A protein and the small-molecule ligand that binds it are described below.
Small molecule (SMILES): CC(=O)N[C@@H]1[C@@H](O)[C@H](O)[C@@H](CO)O[C@H]1O

Sequence of chain 2.A:
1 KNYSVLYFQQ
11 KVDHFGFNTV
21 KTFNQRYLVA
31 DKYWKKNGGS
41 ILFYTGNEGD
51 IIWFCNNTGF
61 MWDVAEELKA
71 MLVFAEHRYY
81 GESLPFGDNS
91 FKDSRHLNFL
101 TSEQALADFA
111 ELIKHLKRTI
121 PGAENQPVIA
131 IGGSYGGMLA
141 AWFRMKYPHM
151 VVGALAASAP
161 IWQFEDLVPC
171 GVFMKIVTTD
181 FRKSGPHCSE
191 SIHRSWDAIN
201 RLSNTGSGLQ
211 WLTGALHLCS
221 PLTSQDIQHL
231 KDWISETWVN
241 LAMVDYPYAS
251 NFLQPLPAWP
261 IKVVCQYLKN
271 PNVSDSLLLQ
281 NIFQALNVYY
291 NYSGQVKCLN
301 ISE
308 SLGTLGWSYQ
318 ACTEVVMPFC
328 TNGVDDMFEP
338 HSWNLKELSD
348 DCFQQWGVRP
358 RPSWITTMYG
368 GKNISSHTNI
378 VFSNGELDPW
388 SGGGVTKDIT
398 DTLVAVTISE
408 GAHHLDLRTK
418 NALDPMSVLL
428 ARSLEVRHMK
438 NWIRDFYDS

Binding-site contacts:
Ligand atom C7 contacts residue ILE52 of chain 2.A at 4.2 Å (hydrophobic).
Ligand atom C8 contacts residue TRP53 of chain 2.A at 3.9 Å (hydrophobic).
Ligand atom C8 contacts residue ASP50 of chain 2.A at 4.3 Å.
Ligand atom O6 contacts residue ASN56 of chain 2.A at 4.4 Å.
Ligand atom O7 contacts residue ASN56 of chain 2.A at 3.2 Å (h-bond).
Ligand atom N2 contacts residue ASN56 of chain 2.A at 3.2 Å (h-bond).
Ligand atom C1 contacts residue ASN56 of chain 2.A at 1.4 Å.
Ligand atom C7 contacts residue ASN56 of chain 2.A at 3.4 Å.
Ligand atom C8 contacts residue ILE52 of chain 2.A at 4.2 Å (hydrophobic).
Ligand atom C5 contacts residue ASN56 of chain 2.A at 3.5 Å.
Ligand atom C1 contacts residue ILE52 of chain 2.A at 4.1 Å (hydrophobic).
Ligand atom O5 contacts residue ASN56 of chain 2.A at 2.2 Å (h-bond).
Ligand atom C2 contacts residue ASN56 of chain 2.A at 2.6 Å.
Ligand atom N2 contacts residue ILE52 of chain 2.A at 3.9 Å.
Ligand atom C7 contacts residue TRP53 of chain 2.A at 4.3 Å (hydrophobic).
Ligand atom C3 contacts residue ASN56 of chain 2.A at 3.9 Å.
Ligand atom O7 contacts residue TRP53 of chain 2.A at 3.7 Å.
Ligand atom C4 contacts residue ASN56 of chain 2.A at 4.3 Å.